Sequence of chain 1.A:
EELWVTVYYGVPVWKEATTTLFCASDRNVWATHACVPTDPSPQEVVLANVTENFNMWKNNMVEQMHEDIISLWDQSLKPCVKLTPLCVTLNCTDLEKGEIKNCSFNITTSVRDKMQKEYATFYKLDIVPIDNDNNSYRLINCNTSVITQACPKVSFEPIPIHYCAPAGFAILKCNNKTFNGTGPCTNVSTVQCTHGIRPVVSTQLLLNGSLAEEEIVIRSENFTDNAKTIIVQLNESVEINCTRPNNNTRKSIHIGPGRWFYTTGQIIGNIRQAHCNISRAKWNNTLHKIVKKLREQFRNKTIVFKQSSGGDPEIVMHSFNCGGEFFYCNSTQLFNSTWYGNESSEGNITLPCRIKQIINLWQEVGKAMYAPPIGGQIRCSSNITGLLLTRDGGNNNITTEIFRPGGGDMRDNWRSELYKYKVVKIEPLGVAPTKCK

Binding-site contacts:
Ligand atom C7 contacts residue ASN139 of chain 1.A at 3.7 Å.
Ligand atom O5 contacts residue ASN139 of chain 1.A at 2.5 Å (h-bond).
Ligand atom C7 contacts residue MET148 of chain 1.A at 3.5 Å (hydrophobic).
Ligand atom C6 contacts residue LYS150 of chain 1.A at 4.0 Å.
Ligand atom C8 contacts residue MET148 of chain 1.A at 4.3 Å (hydrophobic).
Ligand atom C2 contacts residue MET148 of chain 1.A at 3.9 Å (hydrophobic).
Ligand atom C5 contacts residue ASN139 of chain 1.A at 3.8 Å.
Ligand atom O7 contacts residue ASN139 of chain 1.A at 4.2 Å.
Ligand atom C3 contacts residue ASN139 of chain 1.A at 3.9 Å.
Ligand atom C4 contacts residue ASN139 of chain 1.A at 4.4 Å.
Ligand atom C1 contacts residue ASN139 of chain 1.A at 1.5 Å.
Ligand atom N2 contacts residue MET148 of chain 1.A at 3.9 Å.
Ligand atom O6 contacts residue SER137 of chain 1.A at 4.3 Å.
Ligand atom C2 contacts residue ASN139 of chain 1.A at 2.5 Å.
Ligand atom O6 contacts residue LYS150 of chain 1.A at 4.0 Å.
Ligand atom O7 contacts residue MET148 of chain 1.A at 3.2 Å.
Ligand atom N2 contacts residue ASN139 of chain 1.A at 2.9 Å (h-bond).
Ligand atom O5 contacts residue LYS150 of chain 1.A at 4.2 Å.
Ligand atom C1 contacts residue MET148 of chain 1.A at 4.3 Å (hydrophobic).

A protein and the small-molecule ligand that binds it are described below.
Small molecule (SMILES): CC(=O)N[C@@H]1[C@@H](O)[C@H](O)[C@@H](CO)O[C@H]1O